Binding-site contacts:
Ligand atom O contacts residue PHE428 of chain 1.A at 3.0 Å (h-bond).
Ligand atom N contacts residue PHE428 of chain 1.A at 3.7 Å.
Ligand atom CA contacts residue PHE426 of chain 1.A at 4.0 Å (hydrophobic).
Ligand atom O contacts residue LEU780 of chain 1.A at 3.8 Å.
Ligand atom C contacts residue PHE428 of chain 1.A at 4.0 Å (hydrophobic).
Ligand atom O contacts residue SER425 of chain 1.A at 3.3 Å.
Ligand atom CA contacts residue ILE430 of chain 1.A at 3.4 Å (hydrophobic).
Ligand atom C contacts residue GLY424 of chain 1.A at 4.0 Å.
Ligand atom CA contacts residue SER425 of chain 1.A at 3.9 Å.
Ligand atom CG contacts residue PHE428 of chain 1.A at 3.5 Å (hydrophobic).
Ligand atom O contacts residue ASN422 of chain 1.A at 3.2 Å (h-bond).
Ligand atom C contacts residue GLY424 of chain 1.A at 4.0 Å.
Ligand atom CA contacts residue ASN422 of chain 1.A at 3.9 Å.
Ligand atom C contacts residue PHE428 of chain 1.A at 4.0 Å (hydrophobic).
Ligand atom O contacts residue PHE428 of chain 1.A at 2.8 Å (h-bond).
Ligand atom N contacts residue ASN422 of chain 1.A at 3.8 Å.
Ligand atom C contacts residue PHE426 of chain 1.A at 4.0 Å (hydrophobic).
Ligand atom N contacts residue GLY424 of chain 1.A at 3.5 Å (h-bond).
Ligand atom CB contacts residue PHE428 of chain 1.A at 3.5 Å (hydrophobic).
Ligand atom N contacts residue ILE430 of chain 1.A at 3.8 Å.
Ligand atom O contacts residue PHE426 of chain 1.A at 3.1 Å (h-bond).
Ligand atom O contacts residue ASN422 of chain 1.A at 3.3 Å (h-bond).
Ligand atom N contacts residue GLY424 of chain 1.A at 3.4 Å (h-bond).
Ligand atom C contacts residue ASN422 of chain 1.A at 3.3 Å.
Ligand atom C contacts residue GLY424 of chain 1.A at 3.5 Å.
Ligand atom OG contacts residue PHE426 of chain 1.A at 3.8 Å.
Ligand atom CB contacts residue ASN427 of chain 1.A at 4.0 Å.
Ligand atom C contacts residue ASN422 of chain 1.A at 3.4 Å.
Ligand atom CA contacts residue GLY424 of chain 1.A at 3.7 Å.
Ligand atom C contacts residue ILE430 of chain 1.A at 4.0 Å (hydrophobic).
Ligand atom CB contacts residue SER425 of chain 1.A at 4.0 Å.
Ligand atom C contacts residue GLY429 of chain 1.A at 3.8 Å.
Ligand atom N contacts residue PHE426 of chain 1.A at 3.1 Å (h-bond).
Ligand atom OG contacts residue ASN427 of chain 1.A at 2.8 Å (h-bond).
Ligand atom C contacts residue PHE426 of chain 1.A at 3.9 Å (hydrophobic).
Ligand atom CB contacts residue GLY424 of chain 1.A at 3.8 Å.
Ligand atom N contacts residue GLY429 of chain 1.A at 3.9 Å.
Ligand atom O contacts residue GLY429 of chain 1.A at 3.2 Å.
Ligand atom CA contacts residue PHE426 of chain 1.A at 3.7 Å (hydrophobic).
Ligand atom CD2 contacts residue PHE426 of chain 1.A at 4.0 Å (hydrophobic).

This protein binds this small molecule.
Small molecule (SMILES): CSCC[C@H](NC(=O)CNC(=O)[C@@H](N)CC(N)=O)C(=O)N[C@@H](CC(C)C)C(=O)N[C@@H](CO)C(=O)N[C@@H](CC(C)C)C(=O)NCC(=O)N[C@H](C(=O)N[C@H](C=O)CO)C(C)C

Sequence of chain 1.A:
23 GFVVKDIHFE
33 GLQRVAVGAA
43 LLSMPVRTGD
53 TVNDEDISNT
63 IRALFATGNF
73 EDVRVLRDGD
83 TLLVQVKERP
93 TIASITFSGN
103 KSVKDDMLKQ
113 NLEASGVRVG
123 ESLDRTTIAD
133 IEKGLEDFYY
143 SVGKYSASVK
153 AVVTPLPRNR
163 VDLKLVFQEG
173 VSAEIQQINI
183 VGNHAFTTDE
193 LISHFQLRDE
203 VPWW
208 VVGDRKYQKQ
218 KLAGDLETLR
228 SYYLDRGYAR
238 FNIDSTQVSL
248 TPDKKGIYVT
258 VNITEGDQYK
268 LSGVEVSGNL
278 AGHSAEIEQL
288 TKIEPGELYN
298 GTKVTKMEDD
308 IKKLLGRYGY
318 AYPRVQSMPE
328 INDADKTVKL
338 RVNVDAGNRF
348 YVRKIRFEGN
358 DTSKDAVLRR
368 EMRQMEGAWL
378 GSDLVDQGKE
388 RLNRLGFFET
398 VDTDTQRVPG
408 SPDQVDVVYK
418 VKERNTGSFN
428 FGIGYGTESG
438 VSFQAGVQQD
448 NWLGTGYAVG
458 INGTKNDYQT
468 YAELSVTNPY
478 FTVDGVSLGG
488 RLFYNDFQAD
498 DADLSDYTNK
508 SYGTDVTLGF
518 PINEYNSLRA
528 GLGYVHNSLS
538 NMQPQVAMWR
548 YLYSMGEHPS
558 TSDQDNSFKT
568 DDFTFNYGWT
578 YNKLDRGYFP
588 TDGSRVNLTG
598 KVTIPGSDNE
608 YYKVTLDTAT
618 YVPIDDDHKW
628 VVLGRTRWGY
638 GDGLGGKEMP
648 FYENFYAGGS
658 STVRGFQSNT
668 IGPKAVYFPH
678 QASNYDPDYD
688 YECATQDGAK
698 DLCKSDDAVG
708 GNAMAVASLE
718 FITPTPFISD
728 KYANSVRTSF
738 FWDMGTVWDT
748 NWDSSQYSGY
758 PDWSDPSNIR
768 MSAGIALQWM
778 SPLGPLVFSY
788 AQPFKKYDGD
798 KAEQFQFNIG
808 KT